The protein below binds the small molecule below.
Small molecule (SMILES): CN1CCc2cc(Nc3ncc(C4CC4)c(NCCCNC(=O)C4CCC4)n3)ccc2C1

Binding-site contacts:
Ligand atom C23 contacts residue MET93 of chain 1.C at 3.4 Å (hydrophobic).
Ligand atom C24 contacts residue GLU94 of chain 1.C at 3.8 Å.
Ligand atom C3 contacts residue GLY26 of chain 1.C at 3.6 Å.
Ligand atom N4 contacts residue ASP103 of chain 1.C at 2.8 Å (salt-bridge).
Ligand atom C19 contacts residue TYR95 of chain 1.C at 3.4 Å (hydrophobic).
Ligand atom N3 contacts residue CYS96 of chain 1.C at 2.9 Å (h-bond).
Ligand atom C5 contacts residue GLN143 of chain 1.C at 3.5 Å.
Ligand atom C13 contacts residue GLY99 of chain 1.C at 3.7 Å.
Ligand atom C12 contacts residue ILE23 of chain 1.C at 3.7 Å (hydrophobic).
Ligand atom N3 contacts residue TYR95 of chain 1.C at 3.5 Å.
Ligand atom C4 contacts residue LYS47 of chain 1.C at 3.8 Å.
Ligand atom C10 contacts residue CYS96 of chain 1.C at 3.4 Å (hydrophobic).
Ligand atom C15 contacts residue ASP103 of chain 1.C at 2.9 Å.
Ligand atom C17 contacts residue ILE23 of chain 1.C at 3.3 Å (hydrophobic).
Ligand atom C16 contacts residue ILE23 of chain 1.C at 3.7 Å (hydrophobic).
Ligand atom C12 contacts residue GLY99 of chain 1.C at 3.8 Å.
Ligand atom O contacts residue VAL31 of chain 1.C at 3.7 Å.
Ligand atom N2 contacts residue ILE23 of chain 1.C at 3.5 Å.
Ligand atom N5 contacts residue LEU146 of chain 1.C at 3.7 Å.
Ligand atom C19 contacts residue GLY99 of chain 1.C at 3.7 Å.
Ligand atom C20 contacts residue CYS96 of chain 1.C at 3.7 Å (hydrophobic).
Ligand atom C9 contacts residue CYS96 of chain 1.C at 3.8 Å (hydrophobic).
Ligand atom C8 contacts residue LEU146 of chain 1.C at 3.6 Å (hydrophobic).
Ligand atom C3 contacts residue ALA29 of chain 1.C at 3.8 Å (hydrophobic).
Ligand atom C18 contacts residue GLY99 of chain 1.C at 3.6 Å.
Ligand atom C20 contacts residue GLU94 of chain 1.C at 3.4 Å.
Ligand atom C20 contacts residue LEU146 of chain 1.C at 3.4 Å (hydrophobic).
Ligand atom C24 contacts residue VAL77 of chain 1.C at 3.5 Å (hydrophobic).
Ligand atom C9 contacts residue ILE23 of chain 1.C at 3.7 Å (hydrophobic).
Ligand atom C24 contacts residue MET93 of chain 1.C at 3.5 Å (hydrophobic).
Ligand atom N5 contacts residue CYS96 of chain 1.C at 2.9 Å (h-bond).
Ligand atom C3 contacts residue HIS25 of chain 1.C at 3.7 Å.
Ligand atom C5 contacts residue LEU146 of chain 1.C at 3.8 Å (hydrophobic).
Ligand atom C2 contacts residue HIS25 of chain 1.C at 3.4 Å.
Ligand atom C4 contacts residue VAL31 of chain 1.C at 3.7 Å (hydrophobic).
Ligand atom C21 contacts residue LEU146 of chain 1.C at 3.3 Å (hydrophobic).
Ligand atom C7 contacts residue ILE23 of chain 1.C at 3.7 Å (hydrophobic).
Ligand atom C16 contacts residue ASP103 of chain 1.C at 3.5 Å.
Ligand atom C22 contacts residue LEU146 of chain 1.C at 3.7 Å (hydrophobic).
Ligand atom C19 contacts residue CYS96 of chain 1.C at 3.3 Å (hydrophobic).

Sequence of chain 1.C:
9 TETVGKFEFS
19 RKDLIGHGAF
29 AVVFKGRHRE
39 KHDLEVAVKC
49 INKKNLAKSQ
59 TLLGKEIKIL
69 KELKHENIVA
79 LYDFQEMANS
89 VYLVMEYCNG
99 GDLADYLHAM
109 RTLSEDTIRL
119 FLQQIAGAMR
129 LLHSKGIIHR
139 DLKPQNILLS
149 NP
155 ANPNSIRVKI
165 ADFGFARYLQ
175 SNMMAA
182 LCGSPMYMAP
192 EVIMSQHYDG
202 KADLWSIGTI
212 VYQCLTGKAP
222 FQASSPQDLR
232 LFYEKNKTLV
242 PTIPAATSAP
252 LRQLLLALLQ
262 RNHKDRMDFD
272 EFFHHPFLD